Binding-site contacts:
Ligand atom N1 contacts residue SER47 of chain 3.C at 2.8 Å (h-bond).
Ligand atom P contacts residue SER51 of chain 3.D at 3.4 Å.
Ligand atom C5' contacts residue ARG49 of chain 3.D at 3.1 Å.
Ligand atom OP2 contacts residue LYS57 of chain 3.D at 2.6 Å (salt-bridge).
Ligand atom N7 contacts residue THR45 of chain 3.C at 2.5 Å (h-bond).
Ligand atom OP1 contacts residue SER52 of chain 3.D at 2.9 Å (h-bond).
Ligand atom C8 contacts residue THR45 of chain 3.C at 3.6 Å.
Ligand atom OP2 contacts residue TYR85 of chain 3.C at 2.9 Å (h-bond).
Ligand atom O5' contacts residue ARG49 of chain 3.D at 3.6 Å (salt-bridge).
Ligand atom OP2 contacts residue LYS43 of chain 3.C at 3.0 Å (salt-bridge).
Ligand atom O3' contacts residue ARG49 of chain 3.D at 3.0 Å (salt-bridge).
Ligand atom N6 contacts residue THR45 of chain 3.C at 2.9 Å (h-bond).
Ligand atom OP1 contacts residue LYS57 of chain 3.D at 2.8 Å.
Ligand atom C8 contacts residue TYR85 of chain 3.C at 3.7 Å (hydrophobic).
Ligand atom N6 contacts residue THR91 of chain 3.D at 3.4 Å (h-bond).
Ligand atom OP1 contacts residue ASN55 of chain 3.D at 3.4 Å (h-bond).
Ligand atom OP2 contacts residue ASN55 of chain 3.D at 3.5 Å (h-bond).
Ligand atom P contacts residue LYS89 of chain 3.D at 3.4 Å.
Ligand atom O2' contacts residue GLU63 of chain 3.C at 3.6 Å.
Ligand atom OP1 contacts residue SER51 of chain 3.D at 2.8 Å (h-bond).
Ligand atom O3' contacts residue SER51 of chain 3.D at 3.4 Å.
Ligand atom OP1 contacts residue ARG49 of chain 3.D at 2.5 Å (salt-bridge).
Ligand atom OP2 contacts residue SER51 of chain 3.D at 3.5 Å (h-bond).
Ligand atom OP2 contacts residue LYS89 of chain 3.D at 3.4 Å (salt-bridge).
Ligand atom C2 contacts residue SER47 of chain 3.C at 3.2 Å.
Ligand atom OP2 contacts residue LYS89 of chain 3.D at 3.5 Å (salt-bridge).
Ligand atom O5' contacts residue LYS57 of chain 3.D at 3.1 Å (salt-bridge).
Ligand atom C5 contacts residue THR45 of chain 3.C at 3.2 Å.
Ligand atom N7 contacts residue LYS61 of chain 3.C at 3.5 Å.
Ligand atom OP1 contacts residue LYS89 of chain 3.D at 3.3 Å (salt-bridge).
Ligand atom N7 contacts residue TYR85 of chain 3.C at 3.6 Å.
Ligand atom C5' contacts residue TYR85 of chain 3.C at 3.7 Å (hydrophobic).
Ligand atom N6 contacts residue THR59 of chain 3.C at 2.9 Å (h-bond).
Ligand atom P contacts residue ARG49 of chain 3.D at 3.2 Å.
Ligand atom C6 contacts residue THR45 of chain 3.C at 3.5 Å.
Ligand atom P contacts residue LYS57 of chain 3.D at 3.2 Å.
Ligand atom C5 contacts residue TYR85 of chain 3.C at 3.7 Å (hydrophobic).
Ligand atom C6 contacts residue TYR85 of chain 3.C at 3.7 Å (hydrophobic).
Ligand atom OP2 contacts residue LYS57 of chain 3.D at 3.2 Å (salt-bridge).
Ligand atom N1 contacts residue THR59 of chain 3.C at 3.5 Å.

This small molecule binds to this protein.
Small molecule (SMILES): Nc1ccn([C@@H]2O[C@H](CO[P](=O)(O)O[C@H]3[C@@H](O)[C@H](n4cnc5c(N)ncnc54)O[C@@H]3CO[P](=O)(O)O[C@H]3[C@@H](O)[C@H](n4cnc5c(=O)nc(N)[nH]c54)O[C@@H]3CO[P](=O)(O)O[C@H]3[C@@H](O)[C@H](n4cnc5c(N)ncnc54)O[C@@H]3CO[P](=O)(O)O[C@H]3[C@@H](O)[C@H](n4cnc5c(N)ncnc54)O[C@@H]3CO[P](=O)(O)O[C@H]3[C@@H](O)[C@H](n4ccc(=O)[nH]c4=O)O[C@@H]3CO[P](=O)(O)O[C@H]3[C@@H](O)[C@H](n4ccc(N)nc4=O)O[C@@H]3CO[P](=O)(O)O[C@H]3[C@@H](O)[C@H](n4ccc(=O)[nH]c4=O)O[C@@H]3CO[P](=O)(O)O[C@H]3[C@@H](O)[C@H](n4cnc5c(=O)nc(N)[nH]c54)O[C@@H]3COPO)[C@@H](O)[C@H]2O)c(=O)n1

Sequence of chain 3.C:
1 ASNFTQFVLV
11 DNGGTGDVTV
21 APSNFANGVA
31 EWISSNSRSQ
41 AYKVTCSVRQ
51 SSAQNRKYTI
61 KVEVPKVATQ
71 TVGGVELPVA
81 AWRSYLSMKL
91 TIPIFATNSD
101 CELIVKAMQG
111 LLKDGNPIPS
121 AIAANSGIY

Sequence of chain 3.D:
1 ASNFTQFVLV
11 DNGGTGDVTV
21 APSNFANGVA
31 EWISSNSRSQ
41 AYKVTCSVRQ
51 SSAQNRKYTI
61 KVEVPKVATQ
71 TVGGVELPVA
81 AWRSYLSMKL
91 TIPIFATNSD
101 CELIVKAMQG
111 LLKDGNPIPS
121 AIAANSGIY